The protein below binds the small molecule below.
Small molecule (SMILES): O=C(O)[C@@H]1CCCN1

Binding-site contacts:
Ligand atom CG contacts residue OH1 of chain 1.E at 4.1 Å.
Ligand atom N contacts residue GLU407 of chain 1.A at 3.7 Å.
Ligand atom N contacts residue HIS250 of chain 1.A at 3.6 Å (h-bond).
Ligand atom C contacts residue HIS372 of chain 1.A at 3.7 Å.
Ligand atom CD contacts residue ARG445 of chain 1.A at 3.8 Å.
Ligand atom CB contacts residue GLY1 of chain 1.F at 3.6 Å.
Ligand atom C contacts residue ARG393 of chain 1.A at 3.6 Å.
Ligand atom O contacts residue TRP102 of chain 1.B at 3.8 Å.
Ligand atom OXT contacts residue GLY1 of chain 1.F at 3.8 Å.
Ligand atom N contacts residue MN1 of chain 1.C at 3.8 Å.
Ligand atom O contacts residue GLY1 of chain 1.F at 3.1 Å.
Ligand atom CB contacts residue HIS361 of chain 1.A at 3.6 Å.
Ligand atom CD contacts residue GLY1 of chain 1.F at 2.5 Å.
Ligand atom CD contacts residue ASP271 of chain 1.A at 4.0 Å.
Ligand atom N contacts residue GLY1 of chain 1.F at 1.3 Å.
Ligand atom C contacts residue GLY1 of chain 1.F at 3.0 Å.
Ligand atom CD contacts residue GLU407 of chain 1.A at 4.0 Å.
Ligand atom O contacts residue HIS250 of chain 1.A at 3.0 Å (h-bond).
Ligand atom CG contacts residue HIS361 of chain 1.A at 4.2 Å.
Ligand atom CG contacts residue GLY1 of chain 1.F at 3.6 Å.
Ligand atom CG contacts residue ARG445 of chain 1.A at 3.6 Å.
Ligand atom CA contacts residue OH1 of chain 1.E at 3.8 Å.
Ligand atom CD contacts residue OH1 of chain 1.E at 3.6 Å.
Ligand atom O contacts residue ARG393 of chain 1.A at 3.0 Å (salt-bridge).
Ligand atom CA contacts residue MN1 of chain 1.C at 3.9 Å.
Ligand atom CB contacts residue GLU407 of chain 1.A at 3.3 Å.
Ligand atom O contacts residue HIS372 of chain 1.A at 3.3 Å.
Ligand atom N contacts residue OH1 of chain 1.E at 3.1 Å (h-bond).
Ligand atom CG contacts residue GLU407 of chain 1.A at 3.3 Å.
Ligand atom CA contacts residue HIS250 of chain 1.A at 4.3 Å.
Ligand atom OXT contacts residue ARG393 of chain 1.A at 3.0 Å (salt-bridge).
Ligand atom N contacts residue MN1 of chain 1.D at 4.2 Å.
Ligand atom CA contacts residue GLU407 of chain 1.A at 3.2 Å.
Ligand atom CD contacts residue HIS250 of chain 1.A at 3.6 Å.
Ligand atom OXT contacts residue HIS365 of chain 1.A at 4.0 Å.
Ligand atom CA contacts residue GLY1 of chain 1.F at 2.4 Å.
Ligand atom OXT contacts residue HIS372 of chain 1.A at 4.0 Å.
Ligand atom C contacts residue HIS250 of chain 1.A at 4.0 Å.
Ligand atom CD contacts residue LEU249 of chain 1.A at 3.6 Å (hydrophobic).
Ligand atom C contacts residue TRP102 of chain 1.B at 4.2 Å (hydrophobic).

Sequence of chain 1.A:
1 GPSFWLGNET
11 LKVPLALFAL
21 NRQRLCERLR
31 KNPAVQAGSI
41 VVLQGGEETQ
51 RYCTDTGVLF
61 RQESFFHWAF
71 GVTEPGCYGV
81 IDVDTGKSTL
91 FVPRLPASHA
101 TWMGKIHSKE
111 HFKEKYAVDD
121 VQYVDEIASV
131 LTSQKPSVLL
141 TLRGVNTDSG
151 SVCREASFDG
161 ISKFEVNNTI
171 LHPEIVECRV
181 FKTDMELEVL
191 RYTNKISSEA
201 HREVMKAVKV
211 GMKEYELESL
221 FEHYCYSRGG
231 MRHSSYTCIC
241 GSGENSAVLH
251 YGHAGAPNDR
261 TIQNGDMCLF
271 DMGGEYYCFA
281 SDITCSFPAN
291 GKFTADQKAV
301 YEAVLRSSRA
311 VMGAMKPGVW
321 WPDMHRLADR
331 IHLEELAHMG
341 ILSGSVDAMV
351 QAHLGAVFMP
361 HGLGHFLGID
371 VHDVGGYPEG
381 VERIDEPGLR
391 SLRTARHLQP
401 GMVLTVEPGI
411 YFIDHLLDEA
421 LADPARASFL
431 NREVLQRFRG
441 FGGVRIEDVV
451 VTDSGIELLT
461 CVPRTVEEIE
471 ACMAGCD

Sequence of chain 1.B:
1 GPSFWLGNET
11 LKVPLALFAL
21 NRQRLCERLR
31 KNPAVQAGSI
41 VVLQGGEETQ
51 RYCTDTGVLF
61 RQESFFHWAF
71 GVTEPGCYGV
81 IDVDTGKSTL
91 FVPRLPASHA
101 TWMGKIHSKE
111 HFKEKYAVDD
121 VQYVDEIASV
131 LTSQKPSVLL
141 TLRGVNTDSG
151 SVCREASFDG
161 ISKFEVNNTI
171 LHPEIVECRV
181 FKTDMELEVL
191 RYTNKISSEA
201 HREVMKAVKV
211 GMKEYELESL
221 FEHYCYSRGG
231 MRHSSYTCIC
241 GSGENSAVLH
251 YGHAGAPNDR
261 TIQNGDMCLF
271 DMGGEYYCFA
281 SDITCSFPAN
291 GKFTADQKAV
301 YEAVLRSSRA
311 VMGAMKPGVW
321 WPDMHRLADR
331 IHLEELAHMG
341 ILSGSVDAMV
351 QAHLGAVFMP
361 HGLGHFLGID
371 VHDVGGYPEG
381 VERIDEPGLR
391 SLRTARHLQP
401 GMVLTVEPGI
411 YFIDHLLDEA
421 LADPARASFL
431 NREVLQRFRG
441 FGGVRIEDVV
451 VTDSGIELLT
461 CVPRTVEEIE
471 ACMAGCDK